The protein below binds the small molecule below.
Small molecule (SMILES): CCCOc1ccc2cc(S(=O)(=O)Nc3ccc(C(=O)O)cc3)ccc2c1

Sequence of chain 47.A:
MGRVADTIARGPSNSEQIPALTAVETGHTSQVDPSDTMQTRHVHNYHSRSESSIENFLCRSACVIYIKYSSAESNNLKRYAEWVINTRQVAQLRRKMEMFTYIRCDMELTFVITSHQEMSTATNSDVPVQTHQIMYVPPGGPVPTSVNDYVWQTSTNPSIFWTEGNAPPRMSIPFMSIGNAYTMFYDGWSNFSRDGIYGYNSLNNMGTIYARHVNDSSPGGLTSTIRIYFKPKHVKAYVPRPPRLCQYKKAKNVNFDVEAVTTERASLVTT

Sequence of chain 1.C:
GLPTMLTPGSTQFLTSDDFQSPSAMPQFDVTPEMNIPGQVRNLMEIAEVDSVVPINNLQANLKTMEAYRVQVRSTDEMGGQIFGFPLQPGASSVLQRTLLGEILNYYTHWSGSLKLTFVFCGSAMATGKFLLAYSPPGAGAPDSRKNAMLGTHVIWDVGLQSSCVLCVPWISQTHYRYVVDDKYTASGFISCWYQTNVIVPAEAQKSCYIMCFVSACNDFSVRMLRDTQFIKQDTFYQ

Binding-site contacts:
Ligand atom C6 contacts residue PHE236 of chain 1.C at 3.5 Å (hydrophobic).
Ligand atom C13 contacts residue TYR66 of chain 1.A at 3.4 Å (hydrophobic).
Ligand atom S1 contacts residue GLN233 of chain 1.C at 3.7 Å.
Ligand atom C6 contacts residue GLN153 of chain 47.A at 3.2 Å.
Ligand atom C5 contacts residue GLN153 of chain 47.A at 3.2 Å.
Ligand atom C20 contacts residue ARG212 of chain 47.A at 3.4 Å.
Ligand atom C16 contacts residue THR235 of chain 1.C at 3.8 Å.
Ligand atom C8 contacts residue ASN148 of chain 47.A at 3.3 Å.
Ligand atom C3 contacts residue ASP149 of chain 47.A at 3.5 Å.
Ligand atom C16 contacts residue PHE236 of chain 1.C at 3.7 Å (hydrophobic).
Ligand atom O2 contacts residue PHE236 of chain 1.C at 3.4 Å (h-bond).
Ligand atom C3 contacts residue ASN148 of chain 47.A at 3.5 Å.
Ligand atom C1 contacts residue GLN153 of chain 47.A at 3.4 Å.
Ligand atom O2 contacts residue ASP234 of chain 1.C at 3.7 Å.
Ligand atom C4 contacts residue ASP149 of chain 47.A at 3.5 Å.
Ligand atom O4 contacts residue ARG227 of chain 1.A at 3.3 Å (salt-bridge).
Ligand atom O5 contacts residue TRP152 of chain 47.A at 3.5 Å (h-bond).
Ligand atom O2 contacts residue THR235 of chain 1.C at 3.0 Å.
Ligand atom C2 contacts residue TYR66 of chain 1.A at 3.8 Å (hydrophobic).
Ligand atom N1 contacts residue GLN153 of chain 47.A at 2.7 Å (h-bond).
Ligand atom O5 contacts residue ARG227 of chain 1.A at 3.5 Å (salt-bridge).
Ligand atom O4 contacts residue ARG212 of chain 47.A at 2.8 Å (salt-bridge).
Ligand atom O2 contacts residue GLN233 of chain 1.C at 3.0 Å.
Ligand atom O1 contacts residue ASP149 of chain 47.A at 3.6 Å.
Ligand atom O1 contacts residue GLN233 of chain 1.C at 3.5 Å (h-bond).
Ligand atom O5 contacts residue TYR229 of chain 1.A at 3.8 Å.
Ligand atom C10 contacts residue ASN148 of chain 47.A at 3.7 Å.
Ligand atom N1 contacts residue GLN233 of chain 1.C at 3.3 Å (h-bond).
Ligand atom C10 contacts residue ASP234 of chain 1.C at 3.8 Å.
Ligand atom C7 contacts residue THR235 of chain 1.C at 3.8 Å.
Ligand atom C9 contacts residue ASN148 of chain 47.A at 3.7 Å.
Ligand atom C20 contacts residue ARG227 of chain 1.A at 3.6 Å.
Ligand atom O5 contacts residue ARG212 of chain 47.A at 3.3 Å (salt-bridge).
Ligand atom C8 contacts residue ASP234 of chain 1.C at 3.3 Å.
Ligand atom C14 contacts residue TYR66 of chain 1.A at 3.4 Å (hydrophobic).
Ligand atom N1 contacts residue PHE236 of chain 1.C at 3.6 Å.
Ligand atom O1 contacts residue TYR150 of chain 47.A at 3.0 Å (h-bond).
Ligand atom C15 contacts residue TYR66 of chain 1.A at 3.4 Å (hydrophobic).
Ligand atom C4 contacts residue ASN148 of chain 47.A at 3.3 Å.
Ligand atom C9 contacts residue ASP234 of chain 1.C at 3.6 Å.

Sequence of chain 1.A:
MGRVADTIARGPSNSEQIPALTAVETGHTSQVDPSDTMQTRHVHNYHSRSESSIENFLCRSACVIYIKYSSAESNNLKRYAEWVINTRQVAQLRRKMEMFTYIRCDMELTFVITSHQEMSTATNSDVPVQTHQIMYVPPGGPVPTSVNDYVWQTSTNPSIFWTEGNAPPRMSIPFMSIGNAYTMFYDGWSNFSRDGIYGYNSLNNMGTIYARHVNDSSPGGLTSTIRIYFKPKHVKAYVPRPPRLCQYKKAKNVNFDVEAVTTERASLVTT